The small molecule below binds the protein below.
Small molecule (SMILES): CCCCCCCC(=O)O

Sequence of chain 1.J:
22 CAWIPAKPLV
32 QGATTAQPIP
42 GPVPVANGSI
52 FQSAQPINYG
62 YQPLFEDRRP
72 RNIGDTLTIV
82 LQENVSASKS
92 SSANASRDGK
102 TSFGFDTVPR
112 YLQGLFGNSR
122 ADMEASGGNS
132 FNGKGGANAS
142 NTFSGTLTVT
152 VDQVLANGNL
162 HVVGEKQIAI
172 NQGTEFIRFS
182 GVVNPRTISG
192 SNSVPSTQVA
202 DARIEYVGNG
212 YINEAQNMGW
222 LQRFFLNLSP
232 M

Sequence of chain 1.K:
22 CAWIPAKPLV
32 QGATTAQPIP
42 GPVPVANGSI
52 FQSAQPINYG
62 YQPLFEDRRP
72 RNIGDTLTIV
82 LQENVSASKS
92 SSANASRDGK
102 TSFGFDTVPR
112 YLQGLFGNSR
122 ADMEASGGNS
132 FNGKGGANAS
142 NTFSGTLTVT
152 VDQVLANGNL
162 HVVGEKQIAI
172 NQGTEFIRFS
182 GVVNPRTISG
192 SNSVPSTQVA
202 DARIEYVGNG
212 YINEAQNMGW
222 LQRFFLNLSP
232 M

Binding-site contacts:
Ligand atom C2 contacts residue CYS22 of chain 1.L at 2.6 Å (hydrophobic).
Ligand atom C7 contacts residue TRP221 of chain 1.K at 3.7 Å (hydrophobic).
Ligand atom C1 contacts residue CYS22 of chain 1.L at 1.7 Å (hydrophobic).
Ligand atom C6 contacts residue TRP221 of chain 1.K at 4.5 Å (hydrophobic).
Ligand atom C2 contacts residue LEU229 of chain 1.J at 3.9 Å (hydrophobic).
Ligand atom C2 contacts residue ASN228 of chain 1.J at 3.9 Å.
Ligand atom C4 contacts residue LEU229 of chain 1.J at 4.0 Å (hydrophobic).
Ligand atom C8 contacts residue TRP221 of chain 1.K at 4.0 Å (hydrophobic).
Ligand atom O1 contacts residue TRP24 of chain 1.L at 3.3 Å.
Ligand atom C4 contacts residue TRP221 of chain 1.K at 4.3 Å (hydrophobic).
Ligand atom C1 contacts residue ALA23 of chain 1.L at 4.4 Å (hydrophobic).
Ligand atom C1 contacts residue ASN228 of chain 1.J at 4.5 Å.
Ligand atom C1 contacts residue LEU229 of chain 1.J at 4.3 Å (hydrophobic).
Ligand atom C5 contacts residue TRP221 of chain 1.K at 4.3 Å (hydrophobic).
Ligand atom O1 contacts residue CYS22 of chain 1.L at 2.6 Å (h-bond).
Ligand atom O1 contacts residue LEU229 of chain 1.J at 4.2 Å.
Ligand atom C3 contacts residue CYS22 of chain 1.L at 3.6 Å (hydrophobic).
Ligand atom C3 contacts residue LEU229 of chain 1.J at 4.2 Å (hydrophobic).
Ligand atom C1 contacts residue TRP24 of chain 1.L at 4.2 Å (hydrophobic).

Sequence of chain 1.L:
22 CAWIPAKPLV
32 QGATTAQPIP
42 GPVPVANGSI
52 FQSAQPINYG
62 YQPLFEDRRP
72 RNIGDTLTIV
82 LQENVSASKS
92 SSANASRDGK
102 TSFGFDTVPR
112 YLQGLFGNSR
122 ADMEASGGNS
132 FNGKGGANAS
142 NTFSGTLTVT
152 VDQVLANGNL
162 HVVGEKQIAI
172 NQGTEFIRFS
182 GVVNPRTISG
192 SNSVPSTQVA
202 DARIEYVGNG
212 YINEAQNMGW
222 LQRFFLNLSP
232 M